This small molecule binds to this protein.
Small molecule (SMILES): O=C(O)C(=O)C=CCO

Sequence of chain 1.M:
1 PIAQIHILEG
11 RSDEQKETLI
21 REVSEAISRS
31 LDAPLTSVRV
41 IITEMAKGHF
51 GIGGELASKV

Sequence of chain 1.O:
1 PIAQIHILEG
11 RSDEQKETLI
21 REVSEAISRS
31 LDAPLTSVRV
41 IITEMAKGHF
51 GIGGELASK

Sequence of chain 1.P:
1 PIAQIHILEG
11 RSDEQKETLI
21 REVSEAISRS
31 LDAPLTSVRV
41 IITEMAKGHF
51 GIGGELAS

Binding-site contacts:
Ligand atom C02 contacts residue PRO1 of chain 1.P at 2.5 Å (hydrophobic).
Ligand atom O06 contacts residue SER37 of chain 1.P at 3.4 Å.
Ligand atom C04 contacts residue SER37 of chain 1.P at 3.8 Å.
Ligand atom C04 contacts residue PRO1 of chain 1.P at 4.3 Å (hydrophobic).
Ligand atom O07 contacts residue ARG39 of chain 1.M at 2.5 Å (salt-bridge).
Ligand atom C01 contacts residue ILE2 of chain 1.P at 3.9 Å (hydrophobic).
Ligand atom C05 contacts residue ILE52 of chain 1.O at 4.4 Å (hydrophobic).
Ligand atom C05 contacts residue ARG39 of chain 1.M at 3.3 Å.
Ligand atom C03 contacts residue SER37 of chain 1.P at 3.5 Å.
Ligand atom C05 contacts residue SER37 of chain 1.P at 3.6 Å.
Ligand atom C01 contacts residue PRO1 of chain 1.P at 1.3 Å (hydrophobic).
Ligand atom O06 contacts residue ARG39 of chain 1.M at 3.5 Å (salt-bridge).
Ligand atom C05 contacts residue ARG39 of chain 1.P at 4.3 Å.
Ligand atom C04 contacts residue ILE52 of chain 1.O at 4.4 Å (hydrophobic).
Ligand atom C03 contacts residue PRO1 of chain 1.P at 3.0 Å (hydrophobic).
Ligand atom C02 contacts residue PHE50 of chain 1.O at 3.7 Å (hydrophobic).
Ligand atom O08 contacts residue ILE52 of chain 1.O at 4.0 Å.
Ligand atom C01 contacts residue HIS6 of chain 1.O at 4.5 Å.
Ligand atom O07 contacts residue SER37 of chain 1.P at 3.6 Å.
Ligand atom C02 contacts residue SER37 of chain 1.P at 4.5 Å.
Ligand atom O08 contacts residue SER37 of chain 1.P at 4.4 Å.
Ligand atom O07 contacts residue ARG39 of chain 1.P at 3.6 Å (salt-bridge).
Ligand atom O06 contacts residue ARG39 of chain 1.P at 4.3 Å.